This small molecule binds to this protein.
Small molecule (SMILES): O=C(O)[C@H](O)[C@@H](O)[C@H](O)[C@H](O)COP(=O)(O)O

Sequence of chain 1.B:
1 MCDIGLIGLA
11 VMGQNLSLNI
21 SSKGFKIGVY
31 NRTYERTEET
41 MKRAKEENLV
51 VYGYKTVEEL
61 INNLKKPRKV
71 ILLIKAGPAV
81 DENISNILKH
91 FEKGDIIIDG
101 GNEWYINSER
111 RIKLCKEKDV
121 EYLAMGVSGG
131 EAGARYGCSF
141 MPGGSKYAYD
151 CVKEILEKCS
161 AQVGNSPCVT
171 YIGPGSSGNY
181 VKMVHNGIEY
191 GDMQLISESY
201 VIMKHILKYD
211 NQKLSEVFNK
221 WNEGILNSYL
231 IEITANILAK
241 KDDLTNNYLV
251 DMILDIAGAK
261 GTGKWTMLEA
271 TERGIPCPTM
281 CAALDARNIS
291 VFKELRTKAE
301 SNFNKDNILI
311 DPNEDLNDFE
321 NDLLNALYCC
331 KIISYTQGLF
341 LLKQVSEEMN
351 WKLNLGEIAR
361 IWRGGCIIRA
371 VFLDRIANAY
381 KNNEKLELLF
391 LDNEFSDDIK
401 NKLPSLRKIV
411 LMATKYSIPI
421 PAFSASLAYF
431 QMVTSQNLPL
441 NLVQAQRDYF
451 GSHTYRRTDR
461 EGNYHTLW

Sequence of chain 1.A:
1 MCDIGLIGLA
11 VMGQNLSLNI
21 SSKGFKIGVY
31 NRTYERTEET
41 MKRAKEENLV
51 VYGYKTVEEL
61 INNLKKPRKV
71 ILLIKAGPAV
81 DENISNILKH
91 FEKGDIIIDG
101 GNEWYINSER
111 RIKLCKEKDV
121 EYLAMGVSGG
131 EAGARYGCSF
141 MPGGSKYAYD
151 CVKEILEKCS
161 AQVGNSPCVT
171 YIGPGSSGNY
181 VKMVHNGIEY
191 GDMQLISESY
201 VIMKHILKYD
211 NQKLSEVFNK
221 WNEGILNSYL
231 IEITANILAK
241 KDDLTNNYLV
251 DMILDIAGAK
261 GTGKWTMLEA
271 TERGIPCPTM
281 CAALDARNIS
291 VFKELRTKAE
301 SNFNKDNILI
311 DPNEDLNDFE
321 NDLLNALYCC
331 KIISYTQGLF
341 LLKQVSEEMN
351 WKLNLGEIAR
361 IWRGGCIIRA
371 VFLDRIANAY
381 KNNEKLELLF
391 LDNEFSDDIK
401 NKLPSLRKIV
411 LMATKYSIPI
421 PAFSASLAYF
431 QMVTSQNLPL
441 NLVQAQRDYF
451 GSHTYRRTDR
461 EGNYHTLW

Binding-site contacts:
Ligand atom O1P contacts residue TYR190 of chain 1.B at 3.5 Å (h-bond).
Ligand atom P contacts residue TYR190 of chain 1.B at 3.5 Å.
Ligand atom O1 contacts residue ILE367 of chain 1.B at 3.5 Å.
Ligand atom O2P contacts residue TYR190 of chain 1.B at 2.4 Å (h-bond).
Ligand atom C5 contacts residue ASN186 of chain 1.B at 4.0 Å.
Ligand atom O1A contacts residue ILE367 of chain 1.B at 3.6 Å.
Ligand atom O5 contacts residue HIS453 of chain 1.A at 3.2 Å.
Ligand atom O2P contacts residue ALA259 of chain 1.B at 3.7 Å.
Ligand atom O1 contacts residue SER128 of chain 1.B at 3.3 Å (h-bond).
Ligand atom O2 contacts residue ASN186 of chain 1.B at 2.8 Å (h-bond).
Ligand atom O4 contacts residue PHE450 of chain 1.A at 3.5 Å.
Ligand atom C2 contacts residue GLU189 of chain 1.B at 3.8 Å.
Ligand atom O1 contacts residue GLY129 of chain 1.B at 3.0 Å (h-bond).
Ligand atom P contacts residue LYS260 of chain 1.B at 3.9 Å.
Ligand atom O1A contacts residue ASN186 of chain 1.B at 3.4 Å (h-bond).
Ligand atom C2 contacts residue ASN186 of chain 1.B at 4.0 Å.
Ligand atom P contacts residue ARG447 of chain 1.A at 3.9 Å.
Ligand atom C6 contacts residue GLU189 of chain 1.B at 3.8 Å.
Ligand atom O1A contacts residue SER128 of chain 1.B at 2.5 Å (h-bond).
Ligand atom O6 contacts residue GLU189 of chain 1.B at 3.9 Å.
Ligand atom C5 contacts residue HIS453 of chain 1.A at 3.8 Å.
Ligand atom O2P contacts residue LYS260 of chain 1.B at 2.9 Å (salt-bridge).
Ligand atom O3 contacts residue LYS182 of chain 1.B at 3.1 Å (salt-bridge).
Ligand atom O2 contacts residue GLU189 of chain 1.B at 2.9 Å (salt-bridge).
Ligand atom O3P contacts residue LYS260 of chain 1.B at 3.6 Å.
Ligand atom O3P contacts residue HIS453 of chain 1.A at 3.7 Å.
Ligand atom O4 contacts residue HIS453 of chain 1.A at 2.9 Å (h-bond).
Ligand atom O1A contacts residue LYS182 of chain 1.B at 3.3 Å.
Ligand atom O3P contacts residue ARG447 of chain 1.A at 2.9 Å (salt-bridge).
Ligand atom O1A contacts residue HIS185 of chain 1.B at 3.4 Å (h-bond).
Ligand atom O1 contacts residue GLY130 of chain 1.B at 3.5 Å (h-bond).
Ligand atom O1P contacts residue ARG287 of chain 1.B at 3.0 Å (salt-bridge).
Ligand atom O3 contacts residue ASN102 of chain 1.B at 2.9 Å (h-bond).
Ligand atom C1 contacts residue ILE367 of chain 1.B at 3.5 Å (hydrophobic).
Ligand atom C4 contacts residue HIS453 of chain 1.A at 3.6 Å.
Ligand atom O3 contacts residue ASN186 of chain 1.B at 3.1 Å (h-bond).
Ligand atom C6 contacts residue HIS453 of chain 1.A at 3.9 Å.
Ligand atom C1 contacts residue SER128 of chain 1.B at 3.3 Å.
Ligand atom O1P contacts residue ARG447 of chain 1.A at 2.8 Å (salt-bridge).
Ligand atom O1A contacts residue GLU189 of chain 1.B at 3.9 Å.